Sequence of chain 1.A:
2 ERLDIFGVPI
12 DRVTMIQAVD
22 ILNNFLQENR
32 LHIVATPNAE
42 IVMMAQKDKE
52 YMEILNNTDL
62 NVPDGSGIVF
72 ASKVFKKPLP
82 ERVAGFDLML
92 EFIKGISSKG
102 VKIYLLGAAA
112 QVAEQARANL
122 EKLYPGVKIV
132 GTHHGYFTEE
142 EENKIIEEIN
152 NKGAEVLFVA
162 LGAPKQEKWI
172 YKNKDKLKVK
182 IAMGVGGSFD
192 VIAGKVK

This protein binds this small molecule.
Small molecule (SMILES): CC(=O)N[C@H]1[C@@H](O[P](=O)(O)O[P](=O)(O)OC[C@H]2O[C@@H](n3ccc(=O)[nH]c3=O)[C@H](O)[C@@H]2O)O[C@H](CO)[C@@H](O)[C@@H]1O

Binding-site contacts:
Ligand atom O3A contacts residue GLY187 of chain 1.A at 3.7 Å.
Ligand atom O6' contacts residue GLN167 of chain 1.A at 2.9 Å (h-bond).
Ligand atom O4 contacts residue GLY136 of chain 1.A at 3.4 Å (h-bond).
Ligand atom C3B contacts residue ASP191 of chain 1.A at 3.5 Å.
Ligand atom O2' contacts residue ALA110 of chain 1.A at 3.7 Å.
Ligand atom O2 contacts residue ALA109 of chain 1.A at 2.9 Å (h-bond).
Ligand atom O3A contacts residue GLY188 of chain 1.A at 3.3 Å (h-bond).
Ligand atom C5B contacts residue GLY187 of chain 1.A at 3.7 Å.
Ligand atom O2 contacts residue GLY136 of chain 1.A at 3.5 Å.
Ligand atom O4 contacts residue LYS166 of chain 1.A at 3.5 Å.
Ligand atom C6' contacts residue ILE42 of chain 1.A at 3.7 Å (hydrophobic).
Ligand atom O5B contacts residue GLY188 of chain 1.A at 3.4 Å.
Ligand atom C5 contacts residue LEU162 of chain 1.A at 3.7 Å (hydrophobic).
Ligand atom O2 contacts residue ALA161 of chain 1.A at 3.4 Å (h-bond).
Ligand atom O2 contacts residue TYR137 of chain 1.A at 3.4 Å.
Ligand atom N3 contacts residue TYR137 of chain 1.A at 3.4 Å.
Ligand atom C6 contacts residue TYR137 of chain 1.A at 3.7 Å (hydrophobic).
Ligand atom C2B contacts residue TYR137 of chain 1.A at 3.5 Å (hydrophobic).
Ligand atom C4 contacts residue TYR137 of chain 1.A at 3.6 Å (hydrophobic).
Ligand atom O4' contacts residue THR37 of chain 1.A at 3.3 Å (h-bond).
Ligand atom C2 contacts residue TYR137 of chain 1.A at 3.5 Å (hydrophobic).
Ligand atom N1 contacts residue TYR137 of chain 1.A at 3.4 Å (h-bond).
Ligand atom O7' contacts residue SER189 of chain 1.A at 3.2 Å (h-bond).
Ligand atom O3B contacts residue ASP191 of chain 1.A at 3.1 Å (salt-bridge).
Ligand atom N2' contacts residue GLY188 of chain 1.A at 3.6 Å.
Ligand atom O4B contacts residue LEU162 of chain 1.A at 3.2 Å.
Ligand atom O2' contacts residue TYR137 of chain 1.A at 2.8 Å (h-bond).
Ligand atom N3 contacts residue GLY136 of chain 1.A at 2.7 Å (h-bond).
Ligand atom C1B contacts residue ALA161 of chain 1.A at 3.3 Å (hydrophobic).
Ligand atom O4' contacts residue VAL186 of chain 1.A at 3.7 Å.
Ligand atom O4B contacts residue GLY163 of chain 1.A at 3.4 Å (h-bond).
Ligand atom C4B contacts residue GLY187 of chain 1.A at 3.2 Å.
Ligand atom O4B contacts residue ALA161 of chain 1.A at 3.2 Å (h-bond).
Ligand atom C4 contacts residue GLY136 of chain 1.A at 3.5 Å.
Ligand atom C2 contacts residue GLY136 of chain 1.A at 3.6 Å.
Ligand atom C3' contacts residue VAL186 of chain 1.A at 3.6 Å (hydrophobic).
Ligand atom O3' contacts residue SER189 of chain 1.A at 3.4 Å (h-bond).
Ligand atom O3B contacts residue ALA109 of chain 1.A at 3.7 Å.
Ligand atom O1' contacts residue GLY188 of chain 1.A at 3.3 Å (h-bond).
Ligand atom C6 contacts residue LEU162 of chain 1.A at 3.4 Å (hydrophobic).